The protein below binds the small molecule below.
Small molecule (SMILES): Nc1ncnc2c1nc(NCc1ccccc1Cl)n2[C@@H]1O[C@H](CO)[C@@H](O)[C@H]1O

Sequence of chain 1.A:
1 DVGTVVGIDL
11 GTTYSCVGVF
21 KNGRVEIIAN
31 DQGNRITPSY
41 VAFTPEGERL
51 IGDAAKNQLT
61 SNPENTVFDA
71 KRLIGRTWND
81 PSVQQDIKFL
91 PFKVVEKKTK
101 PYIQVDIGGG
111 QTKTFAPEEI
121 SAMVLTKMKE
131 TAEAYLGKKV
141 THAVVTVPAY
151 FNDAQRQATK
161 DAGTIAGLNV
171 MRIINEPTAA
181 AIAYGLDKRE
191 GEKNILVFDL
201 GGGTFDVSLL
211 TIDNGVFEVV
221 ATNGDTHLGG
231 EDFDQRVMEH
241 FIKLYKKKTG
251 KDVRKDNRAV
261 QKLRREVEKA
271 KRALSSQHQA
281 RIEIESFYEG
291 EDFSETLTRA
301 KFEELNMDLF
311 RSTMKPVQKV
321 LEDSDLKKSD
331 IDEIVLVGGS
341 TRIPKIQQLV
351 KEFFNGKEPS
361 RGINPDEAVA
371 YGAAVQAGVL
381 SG

Binding-site contacts:
Ligand atom O contacts residue GLY339 of chain 1.A at 3.4 Å.
Ligand atom C6 contacts residue ARG272 of chain 1.A at 3.5 Å.
Ligand atom C6 contacts residue GLY339 of chain 1.A at 3.4 Å.
Ligand atom C5 contacts residue GLY339 of chain 1.A at 3.8 Å.
Ligand atom N3 contacts residue LYS271 of chain 1.A at 3.8 Å.
Ligand atom CL contacts residue TYR14 of chain 1.A at 3.8 Å.
Ligand atom N1 contacts residue ARG272 of chain 1.A at 3.5 Å.
Ligand atom C12 contacts residue ARG272 of chain 1.A at 3.8 Å.
Ligand atom C3 contacts residue GLY202 of chain 1.A at 3.8 Å.
Ligand atom C13 contacts residue ARG272 of chain 1.A at 3.8 Å.
Ligand atom O3 contacts residue LYS271 of chain 1.A at 2.8 Å (salt-bridge).
Ligand atom C14 contacts residue ARG272 of chain 1.A at 3.4 Å.
Ligand atom C15 contacts residue ARG272 of chain 1.A at 3.4 Å.
Ligand atom N4 contacts residue ARG272 of chain 1.A at 3.5 Å (salt-bridge).
Ligand atom C16 contacts residue ARG272 of chain 1.A at 3.6 Å.
Ligand atom C8 contacts residue ILE343 of chain 1.A at 3.7 Å (hydrophobic).
Ligand atom O1 contacts residue ASP366 of chain 1.A at 3.6 Å.
Ligand atom C1 contacts residue GLU268 of chain 1.A at 3.6 Å.
Ligand atom N4 contacts residue ARG342 of chain 1.A at 3.2 Å.
Ligand atom C9 contacts residue GLY339 of chain 1.A at 3.2 Å.
Ligand atom N5 contacts residue ASP366 of chain 1.A at 3.6 Å.
Ligand atom N contacts residue GLY339 of chain 1.A at 3.5 Å (h-bond).
Ligand atom N2 contacts residue ARG272 of chain 1.A at 3.7 Å.
Ligand atom N3 contacts residue GLY339 of chain 1.A at 3.5 Å (h-bond).
Ligand atom C6 contacts residue ARG342 of chain 1.A at 3.6 Å.
Ligand atom N2 contacts residue SER275 of chain 1.A at 2.8 Å (h-bond).
Ligand atom C7 contacts residue ARG272 of chain 1.A at 3.6 Å.
Ligand atom O2 contacts residue LYS271 of chain 1.A at 3.4 Å (salt-bridge).
Ligand atom N1 contacts residue GLY339 of chain 1.A at 3.8 Å.
Ligand atom C8 contacts residue SER275 of chain 1.A at 3.4 Å.
Ligand atom O2 contacts residue GLY230 of chain 1.A at 3.3 Å.
Ligand atom C11 contacts residue ARG272 of chain 1.A at 3.7 Å.
Ligand atom O2 contacts residue GLY202 of chain 1.A at 3.8 Å.
Ligand atom O contacts residue SER340 of chain 1.A at 3.3 Å (h-bond).
Ligand atom C9 contacts residue ARG272 of chain 1.A at 3.8 Å.
Ligand atom O1 contacts residue TYR14 of chain 1.A at 3.6 Å.
Ligand atom C10 contacts residue ASP366 of chain 1.A at 3.2 Å.
Ligand atom C7 contacts residue ARG342 of chain 1.A at 3.4 Å.
Ligand atom O3 contacts residue GLU268 of chain 1.A at 2.8 Å (salt-bridge).
Ligand atom N1 contacts residue ARG342 of chain 1.A at 3.6 Å.